Binding-site contacts:
Ligand atom N2 contacts residue ASN179 of chain 1.B at 2.5 Å (h-bond).
Ligand atom O6 contacts residue TYR198 of chain 1.B at 4.2 Å.
Ligand atom C5 contacts residue THR181 of chain 1.B at 4.2 Å.
Ligand atom C6 contacts residue GLU200 of chain 1.B at 3.5 Å.
Ligand atom C3 contacts residue ASN179 of chain 1.B at 3.5 Å.
Ligand atom C8 contacts residue GLU177 of chain 1.B at 4.3 Å.
Ligand atom C7 contacts residue ASN179 of chain 1.B at 3.2 Å.
Ligand atom O6 contacts residue GLU200 of chain 1.B at 2.6 Å (salt-bridge).
Ligand atom C1 contacts residue GLU200 of chain 1.B at 4.4 Å.
Ligand atom O7 contacts residue ASN179 of chain 1.B at 3.5 Å (h-bond).
Ligand atom C8 contacts residue ASN179 of chain 1.B at 4.3 Å.
Ligand atom O5 contacts residue GLU200 of chain 1.B at 3.2 Å (salt-bridge).
Ligand atom C1 contacts residue ASN305 of chain 1.B at 4.1 Å.
Ligand atom C6 contacts residue THR181 of chain 1.B at 4.2 Å.
Ligand atom C4 contacts residue ASN179 of chain 1.B at 4.0 Å.
Ligand atom O5 contacts residue ASN179 of chain 1.B at 2.4 Å (h-bond).
Ligand atom C5 contacts residue ASN179 of chain 1.B at 3.6 Å.
Ligand atom C1 contacts residue THR181 of chain 1.B at 4.4 Å.
Ligand atom C2 contacts residue ASN179 of chain 1.B at 2.1 Å.
Ligand atom C1 contacts residue ASN179 of chain 1.B at 1.4 Å.
Ligand atom N2 contacts residue VAL307 of chain 1.B at 4.2 Å.
Ligand atom C5 contacts residue GLU200 of chain 1.B at 4.0 Å.
Ligand atom C8 contacts residue VAL307 of chain 1.B at 4.2 Å (hydrophobic).
Ligand atom O5 contacts residue THR181 of chain 1.B at 4.1 Å.
Ligand atom C6 contacts residue TYR198 of chain 1.B at 3.7 Å (hydrophobic).
Ligand atom O3 contacts residue ASN179 of chain 1.B at 4.5 Å.

Sequence of chain 1.B:
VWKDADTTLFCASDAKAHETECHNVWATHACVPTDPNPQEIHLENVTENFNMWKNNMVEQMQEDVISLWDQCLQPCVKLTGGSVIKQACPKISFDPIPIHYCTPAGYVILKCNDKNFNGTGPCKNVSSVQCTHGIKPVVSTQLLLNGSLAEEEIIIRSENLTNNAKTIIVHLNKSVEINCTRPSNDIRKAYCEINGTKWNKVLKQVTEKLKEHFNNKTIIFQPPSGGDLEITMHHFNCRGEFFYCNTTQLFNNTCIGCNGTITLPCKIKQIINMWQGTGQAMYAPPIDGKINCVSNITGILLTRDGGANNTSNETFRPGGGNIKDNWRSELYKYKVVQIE

A small-molecule ligand and the protein it binds are described below.
Small molecule (SMILES): CC(=O)N[C@@H]1[C@@H](O)[C@H](O)[C@@H](CO)O[C@H]1O